The small molecule below binds the protein below.
Small molecule (SMILES): CSCC[C@H](NC(=O)[C@H](CS)NC(=O)[C@@H](NC(=O)[C@H](C)NC(=O)[C@H](C)NC(=O)[C@H](C)NC(=O)[C@H](CC(C)C)NC(=O)[C@H](CCC(N)=O)NC(=O)[C@H](CS)NC(=O)[C@H](CC(=O)O)NC(=O)[C@@H](NC(=O)[C@@H](N)Cc1ccccc1)[C@@H](C)O)C(C)C)C(=O)N[C@H](C(=O)N[C@H](C=O)Cc1ccc(O)cc1)[C@@H](C)O

Sequence of chain 1.B:
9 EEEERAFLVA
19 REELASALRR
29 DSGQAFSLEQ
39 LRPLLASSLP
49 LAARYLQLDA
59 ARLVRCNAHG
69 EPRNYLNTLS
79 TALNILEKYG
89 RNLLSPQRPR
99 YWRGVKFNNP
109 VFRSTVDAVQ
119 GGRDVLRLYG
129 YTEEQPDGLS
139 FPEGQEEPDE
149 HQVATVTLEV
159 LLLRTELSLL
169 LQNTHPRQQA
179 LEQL

Binding-site contacts:
Ligand atom O contacts residue LYS104 of chain 1.B at 2.8 Å (salt-bridge).
Ligand atom N contacts residue LYS86 of chain 1.B at 3.7 Å.
Ligand atom O contacts residue GLY102 of chain 1.B at 3.5 Å (h-bond).
Ligand atom CD2 contacts residue ASN82 of chain 1.B at 3.2 Å.
Ligand atom C contacts residue TYR99 of chain 1.B at 3.6 Å (hydrophobic).
Ligand atom CB contacts residue LYS104 of chain 1.B at 3.3 Å.
Ligand atom O contacts residue NH21 of chain 1.G at 2.2 Å (h-bond).
Ligand atom O contacts residue VAL103 of chain 1.B at 3.5 Å.
Ligand atom CB contacts residue NH21 of chain 1.G at 3.4 Å.
Ligand atom SG contacts residue WHL1 of chain 1.H at 1.9 Å.
Ligand atom CB contacts residue WHL1 of chain 1.H at 3.5 Å.
Ligand atom C contacts residue NH21 of chain 1.G at 1.4 Å.
Ligand atom CG2 contacts residue ASN107 of chain 1.B at 3.2 Å.
Ligand atom OH contacts residue ASN90 of chain 1.B at 3.4 Å (h-bond).
Ligand atom CE2 contacts residue PRO97 of chain 1.B at 3.5 Å (hydrophobic).
Ligand atom CB contacts residue TYR87 of chain 1.B at 3.7 Å (hydrophobic).
Ligand atom CB contacts residue WHL1 of chain 1.H at 3.0 Å.
Ligand atom OH contacts residue TYR87 of chain 1.B at 3.6 Å.
Ligand atom OG1 contacts residue TYR87 of chain 1.B at 2.8 Å (h-bond).
Ligand atom CG1 contacts residue TYR87 of chain 1.B at 3.5 Å (hydrophobic).
Ligand atom CB contacts residue TYR99 of chain 1.B at 3.2 Å (hydrophobic).
Ligand atom O contacts residue ASN107 of chain 1.B at 3.2 Å (h-bond).
Ligand atom CD1 contacts residue GLY102 of chain 1.B at 3.5 Å.
Ligand atom CA contacts residue TYR99 of chain 1.B at 3.5 Å (hydrophobic).
Ligand atom CB contacts residue ASN107 of chain 1.B at 3.6 Å.
Ligand atom CA contacts residue LYS86 of chain 1.B at 3.6 Å.
Ligand atom O contacts residue TYR99 of chain 1.B at 3.4 Å (h-bond).
Ligand atom N contacts residue NH21 of chain 1.G at 3.0 Å (h-bond).
Ligand atom CB contacts residue VAL109 of chain 1.B at 3.6 Å (hydrophobic).
Ligand atom CG2 contacts residue ILE83 of chain 1.B at 3.6 Å (hydrophobic).
Ligand atom CA contacts residue GLY102 of chain 1.B at 3.5 Å.
Ligand atom CG1 contacts residue ASN90 of chain 1.B at 3.6 Å.
Ligand atom C contacts residue NH21 of chain 1.G at 3.5 Å.
Ligand atom CD2 contacts residue THR79 of chain 1.B at 3.6 Å.
Ligand atom CG contacts residue TYR99 of chain 1.B at 3.5 Å (hydrophobic).
Ligand atom O contacts residue NH21 of chain 1.G at 3.7 Å.
Ligand atom CA contacts residue NH21 of chain 1.G at 2.6 Å.
Ligand atom CG2 contacts residue LYS104 of chain 1.B at 3.3 Å.
Ligand atom CZ contacts residue ASN75 of chain 1.B at 3.6 Å.
Ligand atom CD1 contacts residue TYR99 of chain 1.B at 3.5 Å (hydrophobic).